Binding-site contacts:
Ligand atom C2 contacts residue ADP1 of chain 1.YA at 2.4 Å.
Ligand atom C3 contacts residue SER126 of chain 1.J at 2.9 Å.
Ligand atom C1 contacts residue ADP1 of chain 1.YA at 1.4 Å.
Ligand atom C2 contacts residue MET228 of chain 1.J at 3.5 Å (hydrophobic).
Ligand atom C6 contacts residue NAP1 of chain 1.WA at 2.9 Å.
Ligand atom C4 contacts residue SER126 of chain 1.J at 3.4 Å.
Ligand atom O4 contacts residue SER126 of chain 1.J at 2.8 Å (h-bond).
Ligand atom O6 contacts residue ADP1 of chain 1.YA at 4.2 Å.
Ligand atom C3 contacts residue ADP1 of chain 1.YA at 3.7 Å.
Ligand atom C1 contacts residue THR128 of chain 1.J at 4.1 Å.
Ligand atom C5 contacts residue ADP1 of chain 1.YA at 3.6 Å.
Ligand atom C5 contacts residue SER126 of chain 1.J at 4.2 Å.
Ligand atom O3 contacts residue MET228 of chain 1.J at 3.6 Å.
Ligand atom C4 contacts residue NAP1 of chain 1.WA at 3.8 Å.
Ligand atom O6 contacts residue ALA165 of chain 1.J at 3.8 Å.
Ligand atom C2 contacts residue LYS225 of chain 1.J at 4.0 Å.
Ligand atom C4 contacts residue LYS225 of chain 1.J at 4.2 Å.
Ligand atom O5 contacts residue NAP1 of chain 1.WA at 4.1 Å.
Ligand atom C1 contacts residue MET228 of chain 1.J at 4.3 Å (hydrophobic).
Ligand atom O6 contacts residue SER163 of chain 1.J at 2.6 Å (h-bond).
Ligand atom O5 contacts residue ADP1 of chain 1.YA at 2.3 Å (h-bond).
Ligand atom O4 contacts residue NAP1 of chain 1.WA at 3.5 Å (h-bond).
Ligand atom O6 contacts residue NAP1 of chain 1.WA at 3.5 Å.
Ligand atom C4 contacts residue ADP1 of chain 1.YA at 4.1 Å.
Ligand atom C3 contacts residue MET228 of chain 1.J at 3.8 Å (hydrophobic).
Ligand atom C5 contacts residue THR128 of chain 1.J at 4.0 Å.
Ligand atom O3 contacts residue LYS225 of chain 1.J at 2.9 Å (salt-bridge).
Ligand atom O4 contacts residue PHE187 of chain 1.J at 3.7 Å.
Ligand atom C3 contacts residue LYS225 of chain 1.J at 3.8 Å.
Ligand atom O2 contacts residue MET228 of chain 1.J at 3.1 Å (h-bond).
Ligand atom C6 contacts residue SER163 of chain 1.J at 3.5 Å.
Ligand atom O2 contacts residue NAP1 of chain 1.WA at 3.6 Å.
Ligand atom C5 contacts residue NAP1 of chain 1.WA at 4.0 Å.
Ligand atom O3 contacts residue SER126 of chain 1.J at 2.9 Å (h-bond).
Ligand atom C2 contacts residue SER126 of chain 1.J at 4.3 Å.
Ligand atom C5 contacts residue PHE187 of chain 1.J at 4.3 Å (hydrophobic).
Ligand atom O2 contacts residue ADP1 of chain 1.YA at 2.7 Å (h-bond).
Ligand atom O6 contacts residue PHE187 of chain 1.J at 3.6 Å.
Ligand atom O2 contacts residue LYS225 of chain 1.J at 3.2 Å (salt-bridge).
Ligand atom C6 contacts residue PHE187 of chain 1.J at 3.9 Å (hydrophobic).

The protein below binds the small molecule below.
Small molecule (SMILES): OC[C@H]1O[C@@H](O)[C@@H](O)[C@@H](O)[C@@H]1O

Sequence of chain 1.J:
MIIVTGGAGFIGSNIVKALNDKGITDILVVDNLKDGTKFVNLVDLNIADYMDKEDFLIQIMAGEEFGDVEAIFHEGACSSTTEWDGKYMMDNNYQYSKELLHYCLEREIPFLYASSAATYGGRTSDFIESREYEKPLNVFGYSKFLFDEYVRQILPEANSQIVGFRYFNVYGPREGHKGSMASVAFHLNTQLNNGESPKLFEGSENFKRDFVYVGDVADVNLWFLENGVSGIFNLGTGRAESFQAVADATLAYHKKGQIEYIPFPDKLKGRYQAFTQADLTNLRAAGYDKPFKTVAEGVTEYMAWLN